The protein below binds the small molecule below.
Small molecule (SMILES): CC(C)C[C@H](NC(=O)[C@H](CC(C)C)NC(=O)[C@H](CCCN=C(N)N)NC(=O)[C@@H](N)CC(N)=O)C(=O)N[C@@H](CC(C)C)C(=O)N[C@H](C(=O)NCC=O)[C@@H](C)O.O

Sequence of chain 2.A:
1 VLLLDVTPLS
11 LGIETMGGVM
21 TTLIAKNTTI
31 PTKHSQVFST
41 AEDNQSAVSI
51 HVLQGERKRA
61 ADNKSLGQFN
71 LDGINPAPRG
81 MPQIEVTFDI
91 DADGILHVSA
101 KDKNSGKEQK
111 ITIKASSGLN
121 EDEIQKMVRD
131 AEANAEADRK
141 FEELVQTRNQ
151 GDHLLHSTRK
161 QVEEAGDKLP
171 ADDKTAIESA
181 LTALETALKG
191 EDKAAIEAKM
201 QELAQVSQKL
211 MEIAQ

Binding-site contacts:
Ligand atom CA contacts residue SER39 of chain 2.A at 3.2 Å.
Ligand atom O contacts residue MET16 of chain 2.A at 2.9 Å (h-bond).
Ligand atom OD1 contacts residue HIS153 of chain 1.A at 3.7 Å.
Ligand atom C contacts residue SER49 of chain 2.A at 3.4 Å.
Ligand atom O contacts residue PHE38 of chain 2.A at 3.2 Å.
Ligand atom C contacts residue SER49 of chain 2.A at 3.3 Å.
Ligand atom CA contacts residue SER49 of chain 2.A at 3.8 Å.
Ligand atom CA contacts residue ALA47 of chain 2.A at 3.8 Å (hydrophobic).
Ligand atom CD2 contacts residue ALA41 of chain 2.A at 3.7 Å (hydrophobic).
Ligand atom CB contacts residue ALA47 of chain 2.A at 3.5 Å (hydrophobic).
Ligand atom CA contacts residue SER49 of chain 2.A at 3.4 Å.
Ligand atom CD2 contacts residue ILE13 of chain 2.A at 3.7 Å (hydrophobic).
Ligand atom OG1 contacts residue ALA47 of chain 2.A at 3.7 Å.
Ligand atom N contacts residue GLN146 of chain 1.A at 3.1 Å (h-bond).
Ligand atom CG contacts residue THR15 of chain 2.A at 3.8 Å.
Ligand atom CB contacts residue PHE38 of chain 2.A at 3.6 Å (hydrophobic).
Ligand atom O contacts residue SER49 of chain 2.A at 3.0 Å (h-bond).
Ligand atom C contacts residue SER39 of chain 2.A at 3.4 Å.
Ligand atom CD2 contacts residue THR40 of chain 2.A at 3.6 Å.
Ligand atom CD1 contacts residue ALA41 of chain 2.A at 3.8 Å (hydrophobic).
Ligand atom CD1 contacts residue PHE38 of chain 2.A at 3.7 Å (hydrophobic).
Ligand atom CG2 contacts residue ALA47 of chain 2.A at 2.8 Å (hydrophobic).
Ligand atom CD2 contacts residue GLU14 of chain 2.A at 3.2 Å.
Ligand atom N contacts residue GLN45 of chain 2.A at 3.6 Å (h-bond).
Ligand atom O contacts residue VAL48 of chain 2.A at 3.5 Å.
Ligand atom O contacts residue SER39 of chain 2.A at 2.9 Å (h-bond).
Ligand atom O contacts residue GLN45 of chain 2.A at 3.0 Å (h-bond).
Ligand atom N contacts residue SER49 of chain 2.A at 2.4 Å (h-bond).
Ligand atom NE contacts residue THR15 of chain 2.A at 3.8 Å.
Ligand atom O contacts residue ALA41 of chain 2.A at 3.2 Å (h-bond).
Ligand atom CB contacts residue SER39 of chain 2.A at 3.7 Å.
Ligand atom O contacts residue THR15 of chain 2.A at 3.5 Å.
Ligand atom N contacts residue GLN150 of chain 1.A at 3.8 Å.
Ligand atom OG1 contacts residue GLN45 of chain 2.A at 3.2 Å.
Ligand atom CD1 contacts residue THR40 of chain 2.A at 3.8 Å.
Ligand atom C contacts residue GLN45 of chain 2.A at 3.4 Å.
Ligand atom N contacts residue SER39 of chain 2.A at 2.7 Å (h-bond).
Ligand atom CD1 contacts residue ARG79 of chain 2.A at 3.8 Å.
Ligand atom CB contacts residue ALA41 of chain 2.A at 3.8 Å (hydrophobic).
Ligand atom CD1 contacts residue ILE50 of chain 2.A at 3.7 Å (hydrophobic).

Sequence of chain 1.A:
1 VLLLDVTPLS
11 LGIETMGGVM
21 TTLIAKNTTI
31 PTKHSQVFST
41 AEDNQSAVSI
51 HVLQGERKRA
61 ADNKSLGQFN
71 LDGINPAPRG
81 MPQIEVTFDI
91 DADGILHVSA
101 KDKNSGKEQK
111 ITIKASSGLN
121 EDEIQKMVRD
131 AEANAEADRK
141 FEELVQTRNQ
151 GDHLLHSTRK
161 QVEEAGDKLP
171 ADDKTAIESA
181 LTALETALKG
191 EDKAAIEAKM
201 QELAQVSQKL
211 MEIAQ